This small molecule binds to this protein.
Small molecule (SMILES): CC(=O)N[C@@H]1[C@@H](O)[C@H](O)[C@@H](CO)O[C@H]1O

Sequence of chain 1.A:
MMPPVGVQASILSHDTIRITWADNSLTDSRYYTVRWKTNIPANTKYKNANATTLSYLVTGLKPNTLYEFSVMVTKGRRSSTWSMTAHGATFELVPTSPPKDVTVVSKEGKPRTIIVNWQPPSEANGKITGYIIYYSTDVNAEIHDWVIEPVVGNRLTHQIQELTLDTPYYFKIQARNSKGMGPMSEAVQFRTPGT

Binding-site contacts:
Ligand atom C7 contacts residue ASN61 of chain 1.A at 3.4 Å.
Ligand atom O5 contacts residue TYR42 of chain 1.A at 3.3 Å.
Ligand atom O6 contacts residue TYR42 of chain 1.A at 4.5 Å.
Ligand atom N2 contacts residue ASN61 of chain 1.A at 3.0 Å (h-bond).
Ligand atom C4 contacts residue ASN61 of chain 1.A at 4.2 Å.
Ligand atom C1 contacts residue ASN61 of chain 1.A at 1.4 Å.
Ligand atom C3 contacts residue ASN61 of chain 1.A at 3.8 Å.
Ligand atom C8 contacts residue ALA60 of chain 1.A at 3.8 Å (hydrophobic).
Ligand atom O7 contacts residue ASN61 of chain 1.A at 3.3 Å (h-bond).
Ligand atom C1 contacts residue THR44 of chain 1.A at 4.4 Å.
Ligand atom C1 contacts residue TYR42 of chain 1.A at 3.7 Å (hydrophobic).
Ligand atom C5 contacts residue TYR42 of chain 1.A at 3.3 Å (hydrophobic).
Ligand atom C8 contacts residue ASN59 of chain 1.A at 3.5 Å.
Ligand atom C6 contacts residue TYR42 of chain 1.A at 3.3 Å (hydrophobic).
Ligand atom O5 contacts residue ASN61 of chain 1.A at 2.3 Å (h-bond).
Ligand atom C5 contacts residue ASN61 of chain 1.A at 3.6 Å.
Ligand atom C2 contacts residue ASN61 of chain 1.A at 2.4 Å.